Sequence of chain 2.A:
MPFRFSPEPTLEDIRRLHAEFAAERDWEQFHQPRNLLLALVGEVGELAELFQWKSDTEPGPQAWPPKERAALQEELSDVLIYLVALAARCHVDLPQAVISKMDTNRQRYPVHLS

Sequence of chain 1.B:
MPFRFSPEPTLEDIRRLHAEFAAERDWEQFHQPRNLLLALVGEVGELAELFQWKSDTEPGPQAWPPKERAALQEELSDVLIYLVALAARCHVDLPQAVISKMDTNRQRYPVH

The small molecule below binds the protein below.
Small molecule (SMILES): Cc1cn([C@H]2C[C@H](O)[C@@H](COP(=O)(O)O)O2)c(=O)nc1N

Binding-site contacts:
Ligand atom C3' contacts residue ASN125 of chain 1.B at 3.5 Å.
Ligand atom C2 contacts residue HIS51 of chain 2.B at 3.6 Å.
Ligand atom C2' contacts residue TYR102 of chain 2.B at 3.5 Å (hydrophobic).
Ligand atom C5 contacts residue TRP47 of chain 2.B at 3.5 Å (hydrophobic).
Ligand atom C4' contacts residue LYS121 of chain 1.B at 3.8 Å.
Ligand atom O2 contacts residue PHE41 of chain 2.B at 3.8 Å.
Ligand atom C4 contacts residue HIS51 of chain 2.B at 3.7 Å.
Ligand atom C1' contacts residue ASN125 of chain 1.B at 3.7 Å.
Ligand atom O3' contacts residue ILE101 of chain 2.B at 3.5 Å.
Ligand atom N3 contacts residue TYR102 of chain 2.B at 3.8 Å.
Ligand atom C3' contacts residue ASP98 of chain 2.B at 3.4 Å.
Ligand atom C4' contacts residue ASP98 of chain 2.B at 3.6 Å.
Ligand atom C4 contacts residue TRP73 of chain 2.A at 3.4 Å (hydrophobic).
Ligand atom C4' contacts residue ARG128 of chain 1.B at 3.8 Å.
Ligand atom C5' contacts residue ARG128 of chain 1.B at 3.8 Å.
Ligand atom O2 contacts residue HIS38 of chain 2.B at 2.6 Å (h-bond).
Ligand atom C5A contacts residue TYR129 of chain 1.B at 3.5 Å (hydrophobic).
Ligand atom N4 contacts residue TRP73 of chain 2.A at 3.2 Å.
Ligand atom N1 contacts residue TYR102 of chain 2.B at 3.4 Å (h-bond).
Ligand atom C4' contacts residue ASN125 of chain 1.B at 3.3 Å.
Ligand atom N4 contacts residue HIS51 of chain 2.B at 3.6 Å.
Ligand atom O4' contacts residue ARG128 of chain 1.B at 3.8 Å.
Ligand atom C2 contacts residue TYR102 of chain 2.B at 3.6 Å (hydrophobic).
Ligand atom N3 contacts residue HIS51 of chain 2.B at 2.8 Å (h-bond).
Ligand atom C2 contacts residue PHE41 of chain 2.B at 3.8 Å (hydrophobic).
Ligand atom O3' contacts residue ASP98 of chain 2.B at 2.6 Å (salt-bridge).
Ligand atom OP3 contacts residue ARG128 of chain 1.B at 3.6 Å (salt-bridge).
Ligand atom O3' contacts residue ASN125 of chain 1.B at 2.9 Å (h-bond).
Ligand atom N4 contacts residue TRP47 of chain 2.B at 3.5 Å.
Ligand atom O2 contacts residue TYR102 of chain 2.B at 3.8 Å.
Ligand atom C4 contacts residue TRP47 of chain 2.B at 3.3 Å (hydrophobic).
Ligand atom C6 contacts residue TYR102 of chain 2.B at 3.6 Å (hydrophobic).
Ligand atom C5' contacts residue TYR102 of chain 2.B at 3.8 Å (hydrophobic).
Ligand atom P contacts residue ARG128 of chain 1.B at 3.6 Å.
Ligand atom O4' contacts residue ASN125 of chain 1.B at 3.2 Å.
Ligand atom N3 contacts residue TRP47 of chain 2.B at 3.6 Å.
Ligand atom O5' contacts residue ARG128 of chain 1.B at 3.1 Å (salt-bridge).
Ligand atom OP2 contacts residue ARG128 of chain 1.B at 2.9 Å (salt-bridge).
Ligand atom O2 contacts residue HIS51 of chain 2.B at 3.5 Å.
Ligand atom OP2 contacts residue TYR129 of chain 1.B at 2.5 Å (h-bond).

Sequence of chain 2.B:
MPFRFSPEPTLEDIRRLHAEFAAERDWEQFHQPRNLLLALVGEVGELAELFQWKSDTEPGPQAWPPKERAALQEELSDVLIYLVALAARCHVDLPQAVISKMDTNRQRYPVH